Sequence of chain 28.C:
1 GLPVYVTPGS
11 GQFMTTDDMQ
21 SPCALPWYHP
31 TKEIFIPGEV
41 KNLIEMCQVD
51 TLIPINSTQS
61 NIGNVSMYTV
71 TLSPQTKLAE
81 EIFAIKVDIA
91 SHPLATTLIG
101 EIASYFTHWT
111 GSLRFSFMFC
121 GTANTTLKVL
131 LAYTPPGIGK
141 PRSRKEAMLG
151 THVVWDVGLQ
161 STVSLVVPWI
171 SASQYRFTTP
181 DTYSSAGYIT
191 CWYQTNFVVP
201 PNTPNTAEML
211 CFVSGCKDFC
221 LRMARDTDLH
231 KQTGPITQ

Binding-site contacts:
Ligand atom N1A contacts residue PHE179 of chain 28.A at 3.7 Å.
Ligand atom CM4 contacts residue PHE179 of chain 28.A at 3.8 Å (hydrophobic).
Ligand atom F3 contacts residue TYR142 of chain 28.A at 2.8 Å.
Ligand atom CM6 contacts residue TYR144 of chain 28.A at 3.3 Å (hydrophobic).
Ligand atom O1 contacts residue MET214 of chain 28.A at 3.5 Å (h-bond).
Ligand atom N3A contacts residue TYR144 of chain 28.A at 3.7 Å.
Ligand atom C2A contacts residue TYR144 of chain 28.A at 3.5 Å (hydrophobic).
Ligand atom C1B contacts residue ILE98 of chain 28.A at 3.6 Å (hydrophobic).
Ligand atom F2 contacts residue VAL168 of chain 28.A at 2.6 Å.
Ligand atom N1A contacts residue TYR144 of chain 28.A at 3.1 Å.
Ligand atom C5 contacts residue MET214 of chain 28.A at 3.5 Å (hydrophobic).
Ligand atom C1B contacts residue LEU181 of chain 28.A at 3.7 Å (hydrophobic).
Ligand atom F3 contacts residue MET143 of chain 28.A at 3.3 Å.
Ligand atom C5B contacts residue TYR144 of chain 28.A at 3.5 Å (hydrophobic).
Ligand atom CM4 contacts residue TYR142 of chain 28.A at 3.5 Å (hydrophobic).
Ligand atom F3 contacts residue ALA166 of chain 28.A at 2.8 Å.
Ligand atom C4B contacts residue LEU181 of chain 28.A at 3.5 Å (hydrophobic).
Ligand atom N3A contacts residue PHE179 of chain 28.A at 3.2 Å.
Ligand atom C3A contacts residue TYR144 of chain 28.A at 3.4 Å (hydrophobic).
Ligand atom CM2 contacts residue ILE122 of chain 28.A at 3.5 Å (hydrophobic).
Ligand atom F1 contacts residue TYR142 of chain 28.A at 3.6 Å.
Ligand atom O1A contacts residue TYR144 of chain 28.A at 3.1 Å.
Ligand atom C3A contacts residue PHE179 of chain 28.A at 3.4 Å (hydrophobic).
Ligand atom C6B contacts residue LEU181 of chain 28.A at 3.4 Å (hydrophobic).
Ligand atom N1A contacts residue LEU181 of chain 28.A at 3.7 Å.
Ligand atom F1 contacts residue PHE179 of chain 28.A at 3.8 Å.
Ligand atom F1 contacts residue LEU217 of chain 28.A at 3.4 Å.
Ligand atom CM3 contacts residue TYR190 of chain 28.A at 3.5 Å (hydrophobic).
Ligand atom O1B contacts residue ILE98 of chain 28.A at 3.0 Å.
Ligand atom C2A contacts residue PHE179 of chain 28.A at 3.6 Å (hydrophobic).
Ligand atom CM3 contacts residue ASN212 of chain 28.A at 3.5 Å.
Ligand atom C5B contacts residue LEU181 of chain 28.A at 3.4 Å (hydrophobic).
Ligand atom F2 contacts residue TYR142 of chain 28.A at 3.6 Å.
Ligand atom CM6 contacts residue LEU184 of chain 28.A at 3.0 Å (hydrophobic).
Ligand atom C1C contacts residue MET214 of chain 28.A at 3.5 Å (hydrophobic).
Ligand atom F2 contacts residue PHE179 of chain 28.A at 3.3 Å.
Ligand atom F3 contacts residue SER167 of chain 28.A at 3.8 Å.
Ligand atom C4 contacts residue TYR190 of chain 28.A at 3.4 Å (hydrophobic).
Ligand atom F3 contacts residue TYR144 of chain 28.A at 2.9 Å.
Ligand atom CM6 contacts residue MET214 of chain 28.A at 3.5 Å (hydrophobic).

This protein binds this small molecule.
Small molecule (SMILES): Cc1cc(CCCOc2c(C)cc(-c3noc(C(F)(F)F)n3)cc2C)on1

Sequence of chain 28.A:
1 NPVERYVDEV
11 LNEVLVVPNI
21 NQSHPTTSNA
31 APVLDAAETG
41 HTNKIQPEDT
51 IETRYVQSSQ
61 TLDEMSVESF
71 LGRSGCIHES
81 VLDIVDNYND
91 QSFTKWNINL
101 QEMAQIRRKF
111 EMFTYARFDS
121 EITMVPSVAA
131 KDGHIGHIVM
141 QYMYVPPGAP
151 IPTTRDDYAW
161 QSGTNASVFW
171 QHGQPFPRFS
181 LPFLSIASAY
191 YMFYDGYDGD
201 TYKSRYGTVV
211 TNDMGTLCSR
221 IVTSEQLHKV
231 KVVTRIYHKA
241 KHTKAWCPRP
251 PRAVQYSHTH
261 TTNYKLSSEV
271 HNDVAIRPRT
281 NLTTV